Sequence of chain 1.B:
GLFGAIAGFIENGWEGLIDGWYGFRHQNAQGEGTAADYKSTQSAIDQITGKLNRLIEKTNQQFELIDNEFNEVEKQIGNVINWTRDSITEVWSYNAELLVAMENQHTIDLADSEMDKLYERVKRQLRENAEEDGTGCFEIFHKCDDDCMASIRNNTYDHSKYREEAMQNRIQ

This protein binds this small molecule.
Small molecule (SMILES): CC(=O)N[C@@H]1[C@@H](O)[C@H](O)[C@@H](CO)O[C@H]1O

Binding-site contacts:
Ligand atom O7 contacts residue LYS75 of chain 1.B at 3.5 Å.
Ligand atom C7 contacts residue ASN82 of chain 1.B at 3.9 Å.
Ligand atom C5 contacts residue ASN82 of chain 1.B at 3.6 Å.
Ligand atom N2 contacts residue ASN82 of chain 1.B at 3.1 Å (h-bond).
Ligand atom C7 contacts residue LYS75 of chain 1.B at 4.2 Å.
Ligand atom C2 contacts residue ASN82 of chain 1.B at 2.5 Å.
Ligand atom O5 contacts residue ASN82 of chain 1.B at 2.3 Å (h-bond).
Ligand atom O7 contacts residue GLY78 of chain 1.B at 4.5 Å.
Ligand atom C4 contacts residue ASN82 of chain 1.B at 4.2 Å.
Ligand atom C1 contacts residue ASN82 of chain 1.B at 1.4 Å.
Ligand atom O3 contacts residue GLU72 of chain 1.B at 3.7 Å.
Ligand atom C7 contacts residue GLU72 of chain 1.B at 3.6 Å.
Ligand atom C8 contacts residue GLU104 of chain 2.A at 4.2 Å.
Ligand atom N2 contacts residue GLU72 of chain 1.B at 3.7 Å.
Ligand atom O7 contacts residue GLU72 of chain 1.B at 3.3 Å (salt-bridge).
Ligand atom C3 contacts residue ASN82 of chain 1.B at 3.9 Å.
Ligand atom N2 contacts residue ASN79 of chain 1.B at 4.5 Å.
Ligand atom C7 contacts residue ASN79 of chain 1.B at 3.6 Å.
Ligand atom O7 contacts residue ASN79 of chain 1.B at 3.3 Å (h-bond).
Ligand atom C8 contacts residue ASN79 of chain 1.B at 3.8 Å.
Ligand atom C8 contacts residue LYS75 of chain 1.B at 4.4 Å.
Ligand atom C8 contacts residue ASN82 of chain 1.B at 4.2 Å.
Ligand atom O6 contacts residue ARG291 of chain 1.A at 4.5 Å.

Sequence of chain 2.A:
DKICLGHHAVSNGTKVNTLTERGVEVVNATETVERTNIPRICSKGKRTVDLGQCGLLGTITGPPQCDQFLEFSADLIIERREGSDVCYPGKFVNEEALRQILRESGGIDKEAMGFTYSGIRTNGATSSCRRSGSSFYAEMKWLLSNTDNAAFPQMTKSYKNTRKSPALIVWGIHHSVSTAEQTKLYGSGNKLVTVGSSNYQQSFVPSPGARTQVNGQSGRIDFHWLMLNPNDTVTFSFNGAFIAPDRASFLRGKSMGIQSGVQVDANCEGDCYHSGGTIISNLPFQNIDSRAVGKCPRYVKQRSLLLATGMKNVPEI

Sequence of chain 1.A:
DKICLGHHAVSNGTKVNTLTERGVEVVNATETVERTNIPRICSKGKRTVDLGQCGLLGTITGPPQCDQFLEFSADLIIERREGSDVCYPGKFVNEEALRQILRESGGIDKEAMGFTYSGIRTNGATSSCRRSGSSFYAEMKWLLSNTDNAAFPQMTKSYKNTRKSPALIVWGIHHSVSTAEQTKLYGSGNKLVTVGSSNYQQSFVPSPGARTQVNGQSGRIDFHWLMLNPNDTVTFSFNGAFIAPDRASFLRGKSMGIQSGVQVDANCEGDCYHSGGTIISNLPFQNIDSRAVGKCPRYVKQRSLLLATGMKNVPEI